Sequence of chain 2.C:
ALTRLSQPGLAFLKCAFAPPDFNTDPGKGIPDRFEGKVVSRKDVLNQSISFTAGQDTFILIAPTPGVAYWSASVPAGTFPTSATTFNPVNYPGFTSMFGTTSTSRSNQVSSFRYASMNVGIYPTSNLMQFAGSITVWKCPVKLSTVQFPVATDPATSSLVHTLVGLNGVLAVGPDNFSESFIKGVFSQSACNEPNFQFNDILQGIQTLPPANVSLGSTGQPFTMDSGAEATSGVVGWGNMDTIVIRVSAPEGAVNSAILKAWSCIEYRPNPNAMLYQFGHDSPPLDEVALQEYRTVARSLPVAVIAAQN

Sequence of chain 2.F:
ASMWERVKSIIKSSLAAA

Sequence of chain 23.C:
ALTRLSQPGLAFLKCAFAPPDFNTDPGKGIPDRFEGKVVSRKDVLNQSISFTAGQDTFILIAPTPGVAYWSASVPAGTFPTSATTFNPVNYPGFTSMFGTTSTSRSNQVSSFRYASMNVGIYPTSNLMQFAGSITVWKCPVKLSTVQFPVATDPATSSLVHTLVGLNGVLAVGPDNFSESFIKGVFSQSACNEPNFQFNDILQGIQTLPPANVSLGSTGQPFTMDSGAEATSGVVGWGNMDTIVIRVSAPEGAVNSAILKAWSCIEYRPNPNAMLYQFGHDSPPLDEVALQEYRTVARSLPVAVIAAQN

This protein binds this small molecule.
Small molecule (SMILES): Nc1ccn([C@@H]2O[C@H](CO[P](=O)(O)O[C@H]3[C@@H](O)[C@H](n4ccc(=O)[nH]c4=O)O[C@@H]3CO[P](=O)(O)O[C@H]3[C@@H](O)[C@H](n4cnc5c(N)ncnc54)O[C@@H]3CO)[C@@H](O[P](=O)(O)OC[C@H]3O[C@@H](n4ccc(=O)[nH]c4=O)[C@H](O)[C@@H]3O)[C@H]2O)c(=O)n1.O=c1ccn([C@@H]2O[C@H](CO[P](=O)(O)O[C@H]3[C@@H](O)[C@H](n4ccc(=O)[nH]c4=O)O[C@@H]3CO[P](=O)(O)O[C@H]3[C@@H](O)[C@H](n4ccc(=O)[nH]c4=O)O[C@@H]3CO)[C@@H](O)[C@H]2O)c(=O)[nH]1

Binding-site contacts:
Ligand atom N3 contacts residue C6 of chain 23.G at 3.2 Å (h-bond).
Ligand atom N3 contacts residue A4 of chain 23.G at 3.8 Å.
Ligand atom N3 contacts residue U2 of chain 23.G at 3.6 Å.
Ligand atom OP1 contacts residue LYS12 of chain 2.F at 3.9 Å.
Ligand atom O4 contacts residue U1 of chain 23.G at 2.8 Å (h-bond).
Ligand atom O4 contacts residue A4 of chain 23.G at 2.6 Å (h-bond).
Ligand atom C6 contacts residue U2 of chain 23.G at 3.4 Å.
Ligand atom C5 contacts residue A4 of chain 23.G at 2.8 Å.
Ligand atom C5 contacts residue U5 of chain 23.G at 3.9 Å.
Ligand atom O2 contacts residue C6 of chain 23.G at 2.9 Å (h-bond).
Ligand atom N6 contacts residue U2 of chain 23.G at 2.6 Å (h-bond).
Ligand atom N1 contacts residue U5 of chain 23.G at 3.7 Å.
Ligand atom N3 contacts residue GLN61 of chain 2.C at 3.6 Å.
Ligand atom C2 contacts residue GLN61 of chain 2.C at 3.9 Å.
Ligand atom OP1 contacts residue LYS68 of chain 2.C at 3.2 Å (salt-bridge).
Ligand atom O2' contacts residue THR57 of chain 2.C at 3.2 Å.
Ligand atom OP1 contacts residue LYS8 of chain 2.F at 3.1 Å.
Ligand atom C6 contacts residue A4 of chain 23.G at 3.7 Å.
Ligand atom N3 contacts residue U1 of chain 23.G at 3.8 Å.
Ligand atom O2 contacts residue GLN61 of chain 2.C at 3.9 Å.
Ligand atom OP1 contacts residue LEU56 of chain 2.C at 2.8 Å.
Ligand atom OP2 contacts residue LYS8 of chain 2.F at 3.8 Å.
Ligand atom N3 contacts residue U1 of chain 23.G at 3.9 Å.
Ligand atom O2' contacts residue LEU64 of chain 2.C at 3.9 Å.
Ligand atom C2 contacts residue U3 of chain 23.G at 3.8 Å.
Ligand atom C4 contacts residue U1 of chain 23.G at 3.7 Å.
Ligand atom C6 contacts residue U5 of chain 23.G at 3.6 Å.
Ligand atom O2 contacts residue U2 of chain 23.G at 3.6 Å.
Ligand atom C2 contacts residue C6 of chain 23.G at 3.4 Å.
Ligand atom C2 contacts residue A4 of chain 23.G at 3.9 Å.
Ligand atom C2 contacts residue U2 of chain 23.G at 3.6 Å.
Ligand atom O2 contacts residue U1 of chain 23.G at 2.9 Å (h-bond).
Ligand atom C4 contacts residue A4 of chain 23.G at 3.2 Å.
Ligand atom OP1 contacts residue PHE76 of chain 2.C at 3.7 Å.
Ligand atom C4 contacts residue U5 of chain 23.G at 3.7 Å.
Ligand atom C2 contacts residue U1 of chain 23.G at 3.9 Å.
Ligand atom N3 contacts residue U5 of chain 23.G at 3.6 Å.
Ligand atom N1 contacts residue U2 of chain 23.G at 2.8 Å.
Ligand atom O4 contacts residue U5 of chain 23.G at 2.8 Å (h-bond).
Ligand atom N1 contacts residue U3 of chain 23.G at 3.8 Å.